Binding-site contacts:
Ligand atom C6 contacts residue VAL498 of chain 1.A at 3.5 Å (hydrophobic).
Ligand atom N7 contacts residue HIS524 of chain 1.A at 4.4 Å.
Ligand atom C1 contacts residue HIS524 of chain 1.A at 4.4 Å.
Ligand atom C1 contacts residue MET419 of chain 1.A at 3.9 Å (hydrophobic).
Ligand atom C15 contacts residue TYR383 of chain 1.A at 3.9 Å (hydrophobic).
Ligand atom C14 contacts residue PHE267 of chain 1.A at 3.6 Å (hydrophobic).
Ligand atom O9 contacts residue ASP496 of chain 1.A at 3.9 Å.
Ligand atom N2 contacts residue HIS524 of chain 1.A at 4.0 Å.
Ligand atom N10 contacts residue TRP525 of chain 1.A at 4.1 Å.
Ligand atom O9 contacts residue VAL498 of chain 1.A at 3.3 Å.
Ligand atom C4 contacts residue ASP496 of chain 1.A at 3.8 Å.
Ligand atom N10 contacts residue MET419 of chain 1.A at 3.2 Å.
Ligand atom C14 contacts residue TRP525 of chain 1.A at 3.8 Å (hydrophobic).
Ligand atom C13 contacts residue HIS524 of chain 1.A at 3.5 Å.
Ligand atom C4 contacts residue PHE497 of chain 1.A at 4.0 Å (hydrophobic).
Ligand atom C15 contacts residue MET419 of chain 1.A at 4.3 Å (hydrophobic).
Ligand atom O9 contacts residue HIS524 of chain 1.A at 3.1 Å (h-bond).
Ligand atom N10 contacts residue LEU408 of chain 1.A at 4.3 Å.
Ligand atom C16 contacts residue PHE267 of chain 1.A at 3.7 Å (hydrophobic).
Ligand atom C13 contacts residue TRP525 of chain 1.A at 3.9 Å (hydrophobic).
Ligand atom C3 contacts residue VAL498 of chain 1.A at 4.3 Å (hydrophobic).
Ligand atom C6 contacts residue ASP496 of chain 1.A at 4.0 Å.
Ligand atom C16 contacts residue TYR383 of chain 1.A at 4.0 Å (hydrophobic).
Ligand atom O8 contacts residue ASP496 of chain 1.A at 3.6 Å (salt-bridge).
Ligand atom N5 contacts residue HIS524 of chain 1.A at 3.3 Å.
Ligand atom C13 contacts residue PHE267 of chain 1.A at 4.4 Å (hydrophobic).
Ligand atom C4 contacts residue VAL498 of chain 1.A at 4.1 Å (hydrophobic).
Ligand atom N5 contacts residue PHE497 of chain 1.A at 4.2 Å.
Ligand atom O8 contacts residue VAL498 of chain 1.A at 4.0 Å.
Ligand atom C16 contacts residue TYR466 of chain 1.A at 4.0 Å (hydrophobic).
Ligand atom O8 contacts residue PHE497 of chain 1.A at 3.0 Å (h-bond).
Ligand atom C4 contacts residue HIS524 of chain 1.A at 3.5 Å.
Ligand atom N5 contacts residue VAL498 of chain 1.A at 3.5 Å.
Ligand atom C6 contacts residue HIS524 of chain 1.A at 3.4 Å.
Ligand atom N5 contacts residue ASP496 of chain 1.A at 3.1 Å (salt-bridge).
Ligand atom C3 contacts residue HIS524 of chain 1.A at 4.0 Å.
Ligand atom C12 contacts residue MET419 of chain 1.A at 3.9 Å (hydrophobic).
Ligand atom C12 contacts residue TYR383 of chain 1.A at 3.9 Å (hydrophobic).
Ligand atom O8 contacts residue LYS495 of chain 1.A at 4.3 Å.
Ligand atom O8 contacts residue HIS524 of chain 1.A at 3.7 Å.

The small molecule below binds the protein below.
Small molecule (SMILES): Cn1c(N)c(N2CCCCC2)c(=O)[nH]c1=O

Sequence of chain 1.A:
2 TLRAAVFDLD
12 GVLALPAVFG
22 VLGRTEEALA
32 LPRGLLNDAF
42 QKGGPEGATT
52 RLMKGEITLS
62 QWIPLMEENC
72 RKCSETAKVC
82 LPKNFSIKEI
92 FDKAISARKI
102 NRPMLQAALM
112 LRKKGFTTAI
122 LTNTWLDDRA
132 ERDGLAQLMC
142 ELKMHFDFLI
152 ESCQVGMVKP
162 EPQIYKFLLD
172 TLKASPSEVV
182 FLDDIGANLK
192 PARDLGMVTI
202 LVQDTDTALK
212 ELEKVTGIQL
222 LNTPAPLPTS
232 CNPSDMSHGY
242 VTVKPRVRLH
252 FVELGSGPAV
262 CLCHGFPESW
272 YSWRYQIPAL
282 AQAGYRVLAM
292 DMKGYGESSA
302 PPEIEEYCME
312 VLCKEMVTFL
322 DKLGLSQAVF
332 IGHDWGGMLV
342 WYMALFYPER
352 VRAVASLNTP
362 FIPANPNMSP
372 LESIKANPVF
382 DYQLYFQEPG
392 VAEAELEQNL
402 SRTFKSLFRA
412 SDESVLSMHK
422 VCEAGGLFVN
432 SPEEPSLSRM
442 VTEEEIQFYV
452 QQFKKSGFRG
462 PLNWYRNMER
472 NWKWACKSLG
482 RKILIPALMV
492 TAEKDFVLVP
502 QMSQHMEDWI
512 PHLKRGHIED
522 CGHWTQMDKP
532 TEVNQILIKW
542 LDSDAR